Binding-site contacts:
Ligand atom C5' contacts residue PHE179 of chain 3.A at 3.9 Å (hydrophobic).
Ligand atom N3 contacts residue VAL197 of chain 3.A at 3.9 Å.
Ligand atom N3 contacts residue GLU198 of chain 3.A at 3.8 Å.
Ligand atom O3' contacts residue MET84 of chain 3.A at 3.6 Å.
Ligand atom C2' contacts residue MET199 of chain 3.A at 3.7 Å (hydrophobic).
Ligand atom C8 contacts residue SER222 of chain 3.A at 3.7 Å.
Ligand atom N3 contacts residue PHE179 of chain 3.A at 3.7 Å.
Ligand atom C8 contacts residue SER110 of chain 3.A at 3.1 Å.
Ligand atom C5' contacts residue MET84 of chain 3.A at 3.5 Å (hydrophobic).
Ligand atom O2' contacts residue GLU198 of chain 3.A at 3.5 Å.
Ligand atom N7 contacts residue SER222 of chain 3.A at 3.4 Å (h-bond).
Ligand atom O2' contacts residue GLU200 of chain 3.A at 2.5 Å (salt-bridge).
Ligand atom C1' contacts residue SER110 of chain 3.A at 3.4 Å.
Ligand atom C6 contacts residue VAL197 of chain 3.A at 3.9 Å (hydrophobic).
Ligand atom O2' contacts residue MET199 of chain 3.A at 3.1 Å (h-bond).
Ligand atom C2 contacts residue PHE179 of chain 3.A at 3.5 Å (hydrophobic).
Ligand atom C6 contacts residue GLY112 of chain 3.A at 3.8 Å.
Ligand atom C8 contacts residue CYS111 of chain 3.A at 3.7 Å (hydrophobic).
Ligand atom O5' contacts residue HIS24 of chain 3.B at 2.8 Å (h-bond).
Ligand atom O4' contacts residue ARG63 of chain 3.B at 3.9 Å.
Ligand atom N9 contacts residue SER110 of chain 3.A at 3.7 Å.
Ligand atom N6 contacts residue VAL197 of chain 3.A at 3.9 Å.
Ligand atom N1 contacts residue VAL197 of chain 3.A at 3.7 Å.
Ligand atom C5 contacts residue GLY112 of chain 3.A at 3.5 Å.
Ligand atom C4 contacts residue VAL197 of chain 3.A at 3.8 Å (hydrophobic).
Ligand atom C5 contacts residue VAL197 of chain 3.A at 3.8 Å (hydrophobic).
Ligand atom C5' contacts residue ARG63 of chain 3.B at 3.4 Å.
Ligand atom N1 contacts residue PHE179 of chain 3.A at 3.9 Å.
Ligand atom N7 contacts residue CYS111 of chain 3.A at 3.5 Å.
Ligand atom O3' contacts residue GLU200 of chain 3.A at 2.7 Å (salt-bridge).
Ligand atom N6 contacts residue GLY112 of chain 3.A at 3.6 Å.
Ligand atom O5' contacts residue ARG63 of chain 3.B at 2.9 Å (salt-bridge).
Ligand atom C5' contacts residue HIS24 of chain 3.B at 3.2 Å.
Ligand atom N6 contacts residue VAL225 of chain 3.A at 3.4 Å.
Ligand atom O3' contacts residue MET199 of chain 3.A at 3.8 Å.
Ligand atom C3' contacts residue MET199 of chain 3.A at 3.8 Å (hydrophobic).
Ligand atom C4' contacts residue ARG63 of chain 3.B at 3.4 Å.
Ligand atom N7 contacts residue GLY112 of chain 3.A at 3.3 Å (h-bond).
Ligand atom N3 contacts residue MET199 of chain 3.A at 3.9 Å.
Ligand atom O2' contacts residue ARG107 of chain 3.A at 3.3 Å (salt-bridge).

This protein binds this small molecule.
Small molecule (SMILES): Nc1ncnc2c1ncn2[C@@H]1O[C@H](CO)[C@@H](O)[C@H]1O

Sequence of chain 3.B:
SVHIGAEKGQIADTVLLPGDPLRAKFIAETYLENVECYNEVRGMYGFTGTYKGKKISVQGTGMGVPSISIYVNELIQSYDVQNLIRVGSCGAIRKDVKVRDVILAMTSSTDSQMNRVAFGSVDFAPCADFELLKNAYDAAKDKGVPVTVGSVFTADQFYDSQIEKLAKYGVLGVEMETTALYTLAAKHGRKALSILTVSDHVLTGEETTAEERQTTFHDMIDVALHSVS

Sequence of chain 3.A:
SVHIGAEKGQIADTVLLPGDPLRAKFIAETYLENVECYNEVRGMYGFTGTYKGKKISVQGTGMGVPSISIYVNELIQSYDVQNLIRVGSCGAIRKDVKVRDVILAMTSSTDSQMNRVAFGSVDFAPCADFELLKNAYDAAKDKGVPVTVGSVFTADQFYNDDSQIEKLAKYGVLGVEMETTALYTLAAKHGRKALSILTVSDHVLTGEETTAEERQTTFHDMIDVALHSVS